This small molecule binds to this protein.
Small molecule (SMILES): CC(=O)N[C@@H]1[C@@H](O)[C@H](O)[C@@H](CO)O[C@H]1O

Sequence of chain 1.A:
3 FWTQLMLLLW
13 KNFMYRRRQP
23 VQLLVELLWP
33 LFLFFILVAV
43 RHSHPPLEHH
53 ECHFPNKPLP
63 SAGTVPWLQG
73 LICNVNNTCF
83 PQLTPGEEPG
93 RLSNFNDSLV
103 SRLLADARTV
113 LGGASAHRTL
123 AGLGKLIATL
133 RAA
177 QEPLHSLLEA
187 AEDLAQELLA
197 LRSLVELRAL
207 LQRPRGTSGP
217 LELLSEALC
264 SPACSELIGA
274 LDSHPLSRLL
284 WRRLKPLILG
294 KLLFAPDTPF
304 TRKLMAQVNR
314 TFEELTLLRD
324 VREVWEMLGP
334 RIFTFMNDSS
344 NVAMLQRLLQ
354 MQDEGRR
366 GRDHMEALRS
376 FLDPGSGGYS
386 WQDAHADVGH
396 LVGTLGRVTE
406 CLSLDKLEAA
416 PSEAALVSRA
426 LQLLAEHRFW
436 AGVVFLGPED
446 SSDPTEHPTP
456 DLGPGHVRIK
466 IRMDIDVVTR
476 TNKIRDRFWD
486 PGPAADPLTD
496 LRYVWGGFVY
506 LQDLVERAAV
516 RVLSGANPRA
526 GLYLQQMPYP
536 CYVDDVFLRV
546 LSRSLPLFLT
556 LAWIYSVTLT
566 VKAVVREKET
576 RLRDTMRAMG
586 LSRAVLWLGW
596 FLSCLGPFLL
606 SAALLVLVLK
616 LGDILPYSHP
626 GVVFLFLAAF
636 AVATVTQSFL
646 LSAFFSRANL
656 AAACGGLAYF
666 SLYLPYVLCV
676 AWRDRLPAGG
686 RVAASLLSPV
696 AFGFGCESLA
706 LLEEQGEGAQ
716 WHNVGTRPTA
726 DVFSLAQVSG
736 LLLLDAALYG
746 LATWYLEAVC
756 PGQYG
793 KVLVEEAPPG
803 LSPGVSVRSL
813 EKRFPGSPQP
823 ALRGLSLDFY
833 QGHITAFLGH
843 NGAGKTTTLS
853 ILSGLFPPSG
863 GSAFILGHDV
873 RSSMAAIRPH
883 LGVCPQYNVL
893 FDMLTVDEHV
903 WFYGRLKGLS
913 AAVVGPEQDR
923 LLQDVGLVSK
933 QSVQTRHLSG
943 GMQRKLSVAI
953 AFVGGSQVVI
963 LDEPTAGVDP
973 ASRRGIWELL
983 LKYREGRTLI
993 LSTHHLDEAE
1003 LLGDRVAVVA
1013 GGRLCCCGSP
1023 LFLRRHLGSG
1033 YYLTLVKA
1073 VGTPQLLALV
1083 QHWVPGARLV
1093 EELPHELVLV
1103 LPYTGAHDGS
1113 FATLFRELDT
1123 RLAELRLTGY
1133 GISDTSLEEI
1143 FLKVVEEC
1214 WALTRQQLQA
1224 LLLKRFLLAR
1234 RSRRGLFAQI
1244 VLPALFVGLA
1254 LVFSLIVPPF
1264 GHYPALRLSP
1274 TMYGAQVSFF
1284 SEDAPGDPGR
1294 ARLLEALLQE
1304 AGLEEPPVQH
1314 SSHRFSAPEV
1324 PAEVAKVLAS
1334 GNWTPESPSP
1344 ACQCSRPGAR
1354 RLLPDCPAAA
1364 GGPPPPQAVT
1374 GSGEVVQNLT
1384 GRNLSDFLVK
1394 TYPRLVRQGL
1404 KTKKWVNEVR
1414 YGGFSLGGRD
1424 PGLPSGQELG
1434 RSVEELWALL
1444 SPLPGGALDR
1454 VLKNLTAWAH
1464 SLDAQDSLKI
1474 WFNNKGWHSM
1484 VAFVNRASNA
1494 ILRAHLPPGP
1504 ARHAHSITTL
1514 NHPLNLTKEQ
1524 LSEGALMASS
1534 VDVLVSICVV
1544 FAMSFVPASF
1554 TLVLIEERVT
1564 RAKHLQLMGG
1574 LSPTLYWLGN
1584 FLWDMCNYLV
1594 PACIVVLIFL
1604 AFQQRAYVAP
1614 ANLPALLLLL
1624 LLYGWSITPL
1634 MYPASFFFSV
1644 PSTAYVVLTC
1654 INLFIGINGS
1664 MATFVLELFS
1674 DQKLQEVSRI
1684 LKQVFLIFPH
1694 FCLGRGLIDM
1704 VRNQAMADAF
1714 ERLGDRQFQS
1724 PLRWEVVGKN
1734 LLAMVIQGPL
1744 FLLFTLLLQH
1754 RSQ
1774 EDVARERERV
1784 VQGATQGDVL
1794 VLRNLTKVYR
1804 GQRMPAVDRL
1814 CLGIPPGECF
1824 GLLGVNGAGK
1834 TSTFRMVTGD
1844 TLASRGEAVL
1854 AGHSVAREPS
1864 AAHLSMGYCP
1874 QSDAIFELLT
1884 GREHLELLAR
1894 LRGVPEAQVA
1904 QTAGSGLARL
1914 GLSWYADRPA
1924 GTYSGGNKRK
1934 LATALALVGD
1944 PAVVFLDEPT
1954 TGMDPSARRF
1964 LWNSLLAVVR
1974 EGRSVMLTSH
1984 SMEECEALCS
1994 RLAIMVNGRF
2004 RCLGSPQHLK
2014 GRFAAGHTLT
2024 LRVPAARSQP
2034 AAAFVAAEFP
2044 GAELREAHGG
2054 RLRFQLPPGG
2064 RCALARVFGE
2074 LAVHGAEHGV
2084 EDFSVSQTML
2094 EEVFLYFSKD

Binding-site contacts:
Ligand atom C2 contacts residue ASN98 of chain 1.A at 2.5 Å.
Ligand atom C3 contacts residue ASN98 of chain 1.A at 3.2 Å.
Ligand atom C8 contacts residue PRO1424 of chain 1.A at 3.5 Å (hydrophobic).
Ligand atom N2 contacts residue ASN98 of chain 1.A at 3.8 Å.
Ligand atom O7 contacts residue ARG93 of chain 1.A at 4.0 Å.
Ligand atom C5 contacts residue ASN98 of chain 1.A at 3.3 Å.
Ligand atom O3 contacts residue ASN98 of chain 1.A at 3.6 Å (h-bond).
Ligand atom C8 contacts residue ARG93 of chain 1.A at 4.0 Å.
Ligand atom C4 contacts residue ASN98 of chain 1.A at 3.1 Å.
Ligand atom O6 contacts residue ASN98 of chain 1.A at 3.9 Å.
Ligand atom C7 contacts residue ARG93 of chain 1.A at 4.0 Å.
Ligand atom O4 contacts residue ASN98 of chain 1.A at 4.4 Å.
Ligand atom O7 contacts residue SER95 of chain 1.A at 3.4 Å (h-bond).
Ligand atom N2 contacts residue ARG93 of chain 1.A at 3.6 Å (salt-bridge).
Ligand atom O3 contacts residue ARG93 of chain 1.A at 3.0 Å (salt-bridge).
Ligand atom C7 contacts residue ASN98 of chain 1.A at 4.4 Å.
Ligand atom C3 contacts residue ARG93 of chain 1.A at 3.4 Å.
Ligand atom C6 contacts residue ASN98 of chain 1.A at 4.2 Å.
Ligand atom O7 contacts residue ASN98 of chain 1.A at 3.8 Å.
Ligand atom O5 contacts residue ASN98 of chain 1.A at 2.4 Å (h-bond).
Ligand atom C7 contacts residue PRO1424 of chain 1.A at 4.4 Å (hydrophobic).
Ligand atom C1 contacts residue ASN98 of chain 1.A at 1.4 Å.
Ligand atom C8 contacts residue ASP1423 of chain 1.A at 3.7 Å.
Ligand atom C2 contacts residue ARG93 of chain 1.A at 3.5 Å.